Sequence of chain 16.BA:
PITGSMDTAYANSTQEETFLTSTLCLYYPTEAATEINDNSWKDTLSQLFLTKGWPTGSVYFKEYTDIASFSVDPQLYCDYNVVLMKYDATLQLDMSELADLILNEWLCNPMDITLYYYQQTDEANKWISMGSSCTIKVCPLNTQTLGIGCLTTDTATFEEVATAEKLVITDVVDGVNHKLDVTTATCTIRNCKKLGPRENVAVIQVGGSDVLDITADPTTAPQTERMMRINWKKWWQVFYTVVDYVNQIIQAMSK

Binding-site contacts:
Ligand atom C2 contacts residue ASN19 of chain 16.BA at 2.9 Å.
Ligand atom C3 contacts residue ASN19 of chain 16.BA at 4.0 Å.
Ligand atom C1 contacts residue ASN19 of chain 16.BA at 1.6 Å.
Ligand atom O5 contacts residue ASN19 of chain 16.BA at 2.5 Å (h-bond).
Ligand atom C5 contacts residue ASN19 of chain 16.BA at 3.5 Å.
Ligand atom C7 contacts residue ASN19 of chain 16.BA at 3.8 Å.
Ligand atom O7 contacts residue ASN19 of chain 16.BA at 4.2 Å.
Ligand atom C8 contacts residue TYR17 of chain 16.BA at 4.4 Å (hydrophobic).
Ligand atom N2 contacts residue ASN19 of chain 16.BA at 3.2 Å (h-bond).
Ligand atom C4 contacts residue ASN19 of chain 16.BA at 4.4 Å.

A small-molecule ligand and the protein it binds are described below.
Small molecule (SMILES): CC(=O)N[C@H]1[C@H](O[C@H]2[C@H](O)[C@@H](NC(C)=O)CO[C@@H]2CO)O[C@H](CO)[C@@H](O)[C@@H]1O